Sequence of chain 1.L:
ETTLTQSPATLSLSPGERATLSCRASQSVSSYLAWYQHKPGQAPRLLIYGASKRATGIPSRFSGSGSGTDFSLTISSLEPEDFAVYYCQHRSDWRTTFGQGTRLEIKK

Binding-site contacts:
Ligand atom C8 contacts residue ALA104 of chain 1.K at 3.0 Å (hydrophobic).
Ligand atom O6 contacts residue SER30 of chain 1.L at 3.9 Å.
Ligand atom O3 contacts residue SER216 of chain 1.B at 4.4 Å.
Ligand atom C7 contacts residue TYR217 of chain 1.B at 4.5 Å (hydrophobic).
Ligand atom C4 contacts residue TRP105 of chain 1.K at 4.1 Å (hydrophobic).
Ligand atom C3 contacts residue ASN109 of chain 1.B at 3.9 Å.
Ligand atom C1 contacts residue TRP105 of chain 1.K at 4.2 Å (hydrophobic).
Ligand atom O7 contacts residue ASN109 of chain 1.B at 3.1 Å (h-bond).
Ligand atom C4 contacts residue ASN109 of chain 1.B at 4.3 Å.
Ligand atom C5 contacts residue TRP105 of chain 1.K at 3.9 Å (hydrophobic).
Ligand atom C2 contacts residue TRP105 of chain 1.K at 4.1 Å (hydrophobic).
Ligand atom C2 contacts residue ASN109 of chain 1.B at 2.5 Å.
Ligand atom N2 contacts residue SER216 of chain 1.B at 3.0 Å (h-bond).
Ligand atom O5 contacts residue ASN109 of chain 1.B at 2.5 Å (h-bond).
Ligand atom C3 contacts residue TRP105 of chain 1.K at 4.3 Å (hydrophobic).
Ligand atom C6 contacts residue TRP105 of chain 1.K at 4.0 Å (hydrophobic).
Ligand atom C2 contacts residue SER216 of chain 1.B at 3.8 Å.
Ligand atom C5 contacts residue ASN109 of chain 1.B at 3.8 Å.
Ligand atom O7 contacts residue ASN107 of chain 1.K at 3.9 Å.
Ligand atom C3 contacts residue SER216 of chain 1.B at 3.9 Å.
Ligand atom C7 contacts residue ALA104 of chain 1.K at 3.2 Å (hydrophobic).
Ligand atom C8 contacts residue ASN109 of chain 1.B at 4.2 Å.
Ligand atom O5 contacts residue SER30 of chain 1.L at 4.1 Å.
Ligand atom C6 contacts residue SER30 of chain 1.L at 4.0 Å.
Ligand atom C7 contacts residue SER216 of chain 1.B at 3.8 Å.
Ligand atom O3 contacts residue TRP105 of chain 1.K at 3.9 Å.
Ligand atom N2 contacts residue ASN109 of chain 1.B at 3.0 Å (h-bond).
Ligand atom C8 contacts residue SER216 of chain 1.B at 3.3 Å.
Ligand atom C8 contacts residue TYR217 of chain 1.B at 3.4 Å (hydrophobic).
Ligand atom C1 contacts residue SER216 of chain 1.B at 3.9 Å.
Ligand atom C8 contacts residue SER28 of chain 1.L at 4.0 Å.
Ligand atom C7 contacts residue ASN109 of chain 1.B at 3.3 Å.
Ligand atom O7 contacts residue TRP105 of chain 1.K at 3.8 Å.
Ligand atom C1 contacts residue ASN109 of chain 1.B at 1.5 Å.
Ligand atom N2 contacts residue ALA104 of chain 1.K at 4.4 Å.
Ligand atom C7 contacts residue TRP105 of chain 1.K at 4.4 Å (hydrophobic).
Ligand atom O7 contacts residue ALA104 of chain 1.K at 2.9 Å (h-bond).
Ligand atom O5 contacts residue TRP105 of chain 1.K at 4.4 Å.

Sequence of chain 1.K:
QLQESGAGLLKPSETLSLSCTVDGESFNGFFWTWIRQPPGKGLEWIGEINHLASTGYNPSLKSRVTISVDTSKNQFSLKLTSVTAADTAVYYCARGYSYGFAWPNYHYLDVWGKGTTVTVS

A protein and the small-molecule ligand that binds it are described below.
Small molecule (SMILES): CC(=O)N[C@H]1[C@H](O[C@H]2[C@H](O)[C@@H](NC(C)=O)CO[C@@H]2CO)O[C@H](CO)[C@@H](O[C@@H]2O[C@H](CO)[C@@H](O)[C@H](O)[C@@H]2O)[C@@H]1O

Sequence of chain 1.B:
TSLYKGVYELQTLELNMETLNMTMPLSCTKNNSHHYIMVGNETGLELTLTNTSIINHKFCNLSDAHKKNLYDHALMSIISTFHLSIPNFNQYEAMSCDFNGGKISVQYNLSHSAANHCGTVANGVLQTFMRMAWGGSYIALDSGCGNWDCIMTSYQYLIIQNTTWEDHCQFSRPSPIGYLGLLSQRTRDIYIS